Sequence of chain 1.A:
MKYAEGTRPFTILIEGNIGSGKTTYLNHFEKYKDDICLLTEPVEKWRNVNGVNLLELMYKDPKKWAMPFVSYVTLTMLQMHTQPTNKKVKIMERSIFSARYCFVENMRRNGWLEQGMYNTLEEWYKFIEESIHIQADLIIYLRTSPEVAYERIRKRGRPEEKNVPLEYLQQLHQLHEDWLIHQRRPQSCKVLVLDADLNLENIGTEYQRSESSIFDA

Binding-site contacts:
Ligand atom C2' contacts residue TYR59 of chain 1.A at 3.7 Å (hydrophobic).
Ligand atom C6 contacts residue ARG94 of chain 1.A at 3.4 Å.
Ligand atom C6 contacts residue TRP46 of chain 1.A at 3.6 Å (hydrophobic).
Ligand atom O4' contacts residue TRP46 of chain 1.A at 3.6 Å.
Ligand atom O3' contacts residue TYR59 of chain 1.A at 2.9 Å (h-bond).
Ligand atom C2 contacts residue PHE69 of chain 1.A at 3.9 Å (hydrophobic).
Ligand atom C16 contacts residue VAL73 of chain 1.A at 3.8 Å (hydrophobic).
Ligand atom C15 contacts residue PHE103 of chain 1.A at 3.9 Å (hydrophobic).
Ligand atom C16 contacts residue SER95 of chain 1.A at 3.6 Å.
Ligand atom N3 contacts residue PHE103 of chain 1.A at 3.3 Å.
Ligand atom C4' contacts residue GLU41 of chain 1.A at 4.1 Å.
Ligand atom O2 contacts residue MET58 of chain 1.A at 4.1 Å.
Ligand atom C14 contacts residue GLU41 of chain 1.A at 3.4 Å.
Ligand atom C14 contacts residue ARG94 of chain 1.A at 3.6 Å.
Ligand atom O5' contacts residue GLU41 of chain 1.A at 2.5 Å (salt-bridge).
Ligand atom N17 contacts residue VAL73 of chain 1.A at 3.5 Å.
Ligand atom O3' contacts residue ILE18 of chain 1.A at 3.6 Å.
Ligand atom C4 contacts residue PHE103 of chain 1.A at 3.5 Å (hydrophobic).
Ligand atom C15 contacts residue VAL73 of chain 1.A at 3.6 Å (hydrophobic).
Ligand atom C5' contacts residue GLU41 of chain 1.A at 2.8 Å.
Ligand atom N17 contacts residue PHE103 of chain 1.A at 3.3 Å.
Ligand atom C3' contacts residue ILE18 of chain 1.A at 3.6 Å (hydrophobic).
Ligand atom C5 contacts residue GLU41 of chain 1.A at 3.9 Å.
Ligand atom C3' contacts residue GLU161 of chain 1.A at 3.6 Å.
Ligand atom O5' contacts residue ARG94 of chain 1.A at 3.4 Å (salt-bridge).
Ligand atom O2 contacts residue PHE69 of chain 1.A at 3.6 Å.
Ligand atom C5 contacts residue TRP46 of chain 1.A at 3.7 Å (hydrophobic).
Ligand atom C16 contacts residue ALA99 of chain 1.A at 3.7 Å (hydrophobic).
Ligand atom N3 contacts residue PHE69 of chain 1.A at 3.9 Å.
Ligand atom C16 contacts residue MET77 of chain 1.A at 3.9 Å (hydrophobic).
Ligand atom O3' contacts residue GLU161 of chain 1.A at 3.4 Å (salt-bridge).
Ligand atom O2 contacts residue PHE103 of chain 1.A at 3.9 Å.
Ligand atom C14 contacts residue TRP46 of chain 1.A at 3.5 Å (hydrophobic).
Ligand atom C5 contacts residue PHE103 of chain 1.A at 4.1 Å (hydrophobic).
Ligand atom C4 contacts residue VAL73 of chain 1.A at 4.1 Å (hydrophobic).
Ligand atom C5 contacts residue ARG94 of chain 1.A at 3.6 Å.
Ligand atom C2' contacts residue ILE18 of chain 1.A at 3.3 Å (hydrophobic).
Ligand atom C2 contacts residue PHE103 of chain 1.A at 3.7 Å (hydrophobic).
Ligand atom C3' contacts residue TYR59 of chain 1.A at 3.9 Å (hydrophobic).
Ligand atom C6 contacts residue GLU41 of chain 1.A at 3.8 Å.

This small molecule binds to this protein.
Small molecule (SMILES): Cc1cc2cn([C@H]3C[C@H](O)[C@@H](CO)O3)c(=O)nc2[nH]1